Sequence of chain 1.A:
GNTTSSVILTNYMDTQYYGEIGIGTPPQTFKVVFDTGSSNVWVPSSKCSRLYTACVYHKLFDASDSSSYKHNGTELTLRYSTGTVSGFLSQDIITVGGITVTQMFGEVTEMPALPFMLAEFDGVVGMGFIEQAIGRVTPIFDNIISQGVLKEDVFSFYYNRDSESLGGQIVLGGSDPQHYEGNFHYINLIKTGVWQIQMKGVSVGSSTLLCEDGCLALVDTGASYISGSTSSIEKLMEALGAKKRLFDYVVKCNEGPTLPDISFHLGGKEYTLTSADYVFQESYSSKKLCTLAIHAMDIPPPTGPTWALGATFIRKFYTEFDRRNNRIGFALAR

A small-molecule ligand and the protein it binds are described below.
Small molecule (SMILES): CCCCNC(=O)[C@H](C)C[C@H](O)[C@@H](N)C[C@H](CNC(=O)c1ccccc1OCCCOC)C(C)C

Binding-site contacts:
Ligand atom C10 contacts residue PRO118 of chain 1.A at 3.8 Å (hydrophobic).
Ligand atom C5 contacts residue PHE124 of chain 1.A at 3.7 Å (hydrophobic).
Ligand atom C4 contacts residue GLY228 of chain 1.A at 3.7 Å.
Ligand atom O2 contacts residue TYR20 of chain 1.A at 3.1 Å (h-bond).
Ligand atom C16 contacts residue GLY228 of chain 1.A at 3.5 Å.
Ligand atom C10 contacts residue ALA122 of chain 1.A at 3.6 Å (hydrophobic).
Ligand atom N31 contacts residue GLY40 of chain 1.A at 3.8 Å.
Ligand atom O2 contacts residue GLN19 of chain 1.A at 3.7 Å.
Ligand atom C35 contacts residue GLN135 of chain 1.A at 3.1 Å.
Ligand atom O25 contacts residue ASP38 of chain 1.A at 2.9 Å (salt-bridge).
Ligand atom N23 contacts residue ASP38 of chain 1.A at 3.5 Å (salt-bridge).
Ligand atom C4 contacts residue ALA229 of chain 1.A at 3.7 Å (hydrophobic).
Ligand atom C17 contacts residue GLY228 of chain 1.A at 3.4 Å.
Ligand atom O30 contacts residue TYR83 of chain 1.A at 3.3 Å.
Ligand atom C7 contacts residue PHE124 of chain 1.A at 3.7 Å (hydrophobic).
Ligand atom C8 contacts residue PHE124 of chain 1.A at 3.5 Å (hydrophobic).
Ligand atom C35 contacts residue ASN43 of chain 1.A at 3.6 Å.
Ligand atom O25 contacts residue GLY40 of chain 1.A at 3.5 Å.
Ligand atom C1 contacts residue TYR20 of chain 1.A at 3.4 Å (hydrophobic).
Ligand atom C1 contacts residue THR227 of chain 1.A at 3.1 Å.
Ligand atom C26 contacts residue ASP226 of chain 1.A at 3.8 Å.
Ligand atom O2 contacts residue THR18 of chain 1.A at 3.2 Å (h-bond).
Ligand atom C35 contacts residue SER41 of chain 1.A at 3.5 Å.
Ligand atom C19 contacts residue VAL127 of chain 1.A at 3.5 Å (hydrophobic).
Ligand atom O25 contacts residue ASP226 of chain 1.A at 3.5 Å (salt-bridge).
Ligand atom N23 contacts residue ASP226 of chain 1.A at 3.1 Å (salt-bridge).
Ligand atom C9 contacts residue PHE124 of chain 1.A at 3.7 Å (hydrophobic).
Ligand atom C3 contacts residue ALA229 of chain 1.A at 3.7 Å (hydrophobic).
Ligand atom C1 contacts residue TYR162 of chain 1.A at 3.7 Å (hydrophobic).
Ligand atom C27 contacts residue GLY40 of chain 1.A at 3.5 Å.
Ligand atom O30 contacts residue SER84 of chain 1.A at 2.9 Å (h-bond).
Ligand atom C3 contacts residue GLY228 of chain 1.A at 3.6 Å.
Ligand atom C32 contacts residue ARG82 of chain 1.A at 3.6 Å.
Ligand atom C4 contacts residue THR18 of chain 1.A at 3.6 Å.
Ligand atom C9 contacts residue ALA122 of chain 1.A at 3.8 Å (hydrophobic).
Ligand atom C19 contacts residue PHE124 of chain 1.A at 3.3 Å (hydrophobic).
Ligand atom O14 contacts residue THR85 of chain 1.A at 2.7 Å (h-bond).
Ligand atom C32 contacts residue TYR83 of chain 1.A at 3.7 Å (hydrophobic).
Ligand atom C35 contacts residue SER42 of chain 1.A at 3.5 Å.
Ligand atom N23 contacts residue GLY228 of chain 1.A at 2.6 Å (h-bond).